This small molecule binds to this protein.
Small molecule (SMILES): CC(=O)N[C@@H]1[C@@H](O)[C@H](O)[C@@H](CO)O[C@H]1O

Binding-site contacts:
Ligand atom O5 contacts residue ASN160 of chain 1.A at 2.4 Å (h-bond).
Ligand atom C6 contacts residue ASN163 of chain 1.A at 4.3 Å.
Ligand atom C4 contacts residue ASN160 of chain 1.A at 4.2 Å.
Ligand atom C6 contacts residue THR162 of chain 1.A at 4.2 Å.
Ligand atom O5 contacts residue ASN163 of chain 1.A at 3.5 Å.
Ligand atom C1 contacts residue ASN163 of chain 1.A at 4.1 Å.
Ligand atom N2 contacts residue ASN160 of chain 1.A at 2.9 Å (h-bond).
Ligand atom C3 contacts residue ASN160 of chain 1.A at 3.8 Å.
Ligand atom C5 contacts residue THR162 of chain 1.A at 4.2 Å.
Ligand atom O7 contacts residue ASN160 of chain 1.A at 4.2 Å.
Ligand atom O6 contacts residue ASN163 of chain 1.A at 4.4 Å.
Ligand atom C5 contacts residue ASN163 of chain 1.A at 4.4 Å.
Ligand atom C5 contacts residue ASN160 of chain 1.A at 3.7 Å.
Ligand atom C1 contacts residue ASN160 of chain 1.A at 1.4 Å.
Ligand atom C7 contacts residue ASN160 of chain 1.A at 3.7 Å.
Ligand atom C2 contacts residue ASN160 of chain 1.A at 2.5 Å.
Ligand atom O5 contacts residue THR162 of chain 1.A at 4.2 Å.

Sequence of chain 1.A:
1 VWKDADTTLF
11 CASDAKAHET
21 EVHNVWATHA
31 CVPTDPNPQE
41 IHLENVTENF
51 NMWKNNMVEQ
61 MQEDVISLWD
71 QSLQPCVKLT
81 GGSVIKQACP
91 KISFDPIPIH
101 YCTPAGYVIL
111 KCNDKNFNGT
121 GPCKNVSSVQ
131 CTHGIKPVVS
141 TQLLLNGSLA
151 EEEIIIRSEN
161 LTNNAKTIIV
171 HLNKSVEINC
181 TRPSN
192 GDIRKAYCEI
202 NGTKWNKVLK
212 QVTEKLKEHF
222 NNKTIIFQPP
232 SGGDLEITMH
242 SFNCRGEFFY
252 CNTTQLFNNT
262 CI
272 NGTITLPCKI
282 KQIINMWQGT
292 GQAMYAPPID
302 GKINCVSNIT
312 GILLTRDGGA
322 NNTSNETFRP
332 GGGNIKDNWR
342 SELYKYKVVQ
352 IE